The protein below binds the small molecule below.
Small molecule (SMILES): CC(=O)N[C@@H]1[C@@H](O)[C@H](O)[C@@H](CO)O[C@H]1O

Sequence of chain 1.DA:
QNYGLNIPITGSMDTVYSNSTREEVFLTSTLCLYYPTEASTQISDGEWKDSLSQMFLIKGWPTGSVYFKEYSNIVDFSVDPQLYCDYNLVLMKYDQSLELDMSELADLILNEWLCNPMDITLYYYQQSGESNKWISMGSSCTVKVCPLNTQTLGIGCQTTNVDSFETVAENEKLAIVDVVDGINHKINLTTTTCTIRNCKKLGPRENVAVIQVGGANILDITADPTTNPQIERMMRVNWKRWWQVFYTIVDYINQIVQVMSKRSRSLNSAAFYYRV

Binding-site contacts:
Ligand atom O5 contacts residue ASN69 of chain 1.DA at 2.5 Å (h-bond).
Ligand atom C1 contacts residue ASN69 of chain 1.DA at 1.5 Å.
Ligand atom N2 contacts residue ASN69 of chain 1.DA at 2.8 Å (h-bond).
Ligand atom O7 contacts residue ASN69 of chain 1.DA at 4.5 Å.
Ligand atom C2 contacts residue ASN69 of chain 1.DA at 2.5 Å.
Ligand atom C3 contacts residue ASN69 of chain 1.DA at 3.8 Å.
Ligand atom C6 contacts residue ASN69 of chain 1.DA at 4.5 Å.
Ligand atom C4 contacts residue ASN69 of chain 1.DA at 4.3 Å.
Ligand atom C5 contacts residue ASN69 of chain 1.DA at 3.7 Å.
Ligand atom C7 contacts residue ASN69 of chain 1.DA at 3.9 Å.